Sequence of chain 1.E:
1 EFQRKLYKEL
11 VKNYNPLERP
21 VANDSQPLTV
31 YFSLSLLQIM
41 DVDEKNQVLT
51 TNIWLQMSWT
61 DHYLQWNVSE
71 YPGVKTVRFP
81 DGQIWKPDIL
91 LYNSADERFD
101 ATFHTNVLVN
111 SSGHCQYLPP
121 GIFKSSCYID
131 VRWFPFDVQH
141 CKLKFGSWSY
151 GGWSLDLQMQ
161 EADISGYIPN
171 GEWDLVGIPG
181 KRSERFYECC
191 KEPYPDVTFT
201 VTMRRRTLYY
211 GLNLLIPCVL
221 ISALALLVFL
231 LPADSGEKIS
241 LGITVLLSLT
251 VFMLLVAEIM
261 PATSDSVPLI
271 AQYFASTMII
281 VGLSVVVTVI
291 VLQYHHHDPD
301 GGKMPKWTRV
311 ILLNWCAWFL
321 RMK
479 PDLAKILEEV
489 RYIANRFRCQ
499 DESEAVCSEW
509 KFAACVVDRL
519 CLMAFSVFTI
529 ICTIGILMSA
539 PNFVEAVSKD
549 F

Binding-site contacts:
Ligand atom C23 contacts residue TRP315 of chain 1.E at 3.9 Å (hydrophobic).
Ligand atom C11 contacts residue PHE319 of chain 1.E at 4.4 Å (hydrophobic).
Ligand atom C78 contacts residue VAL525 of chain 1.E at 4.1 Å (hydrophobic).
Ligand atom C09 contacts residue PHE319 of chain 1.E at 3.2 Å (hydrophobic).
Ligand atom C21 contacts residue TRP315 of chain 1.E at 4.0 Å (hydrophobic).
Ligand atom O80 contacts residue ALA522 of chain 1.E at 3.5 Å.
Ligand atom C19 contacts residue PHE319 of chain 1.E at 3.8 Å (hydrophobic).
Ligand atom C75 contacts residue MET521 of chain 1.E at 3.9 Å (hydrophobic).
Ligand atom C78 contacts residue ALA522 of chain 1.E at 4.0 Å (hydrophobic).
Ligand atom C17 contacts residue TRP315 of chain 1.E at 4.2 Å (hydrophobic).
Ligand atom C12 contacts residue PHE319 of chain 1.E at 3.5 Å (hydrophobic).
Ligand atom C19 contacts residue TRP315 of chain 1.E at 4.3 Å (hydrophobic).
Ligand atom C18 contacts residue TRP315 of chain 1.E at 4.2 Å (hydrophobic).
Ligand atom C79 contacts residue ALA522 of chain 1.E at 3.8 Å (hydrophobic).
Ligand atom C26 contacts residue TRP315 of chain 1.E at 4.5 Å (hydrophobic).
Ligand atom C18 contacts residue PHE319 of chain 1.E at 4.3 Å (hydrophobic).
Ligand atom C21 contacts residue TRP318 of chain 1.E at 4.1 Å (hydrophobic).
Ligand atom C77 contacts residue ALA522 of chain 1.E at 3.9 Å (hydrophobic).
Ligand atom C75 contacts residue LEU518 of chain 1.E at 3.8 Å (hydrophobic).
Ligand atom C22 contacts residue TRP315 of chain 1.E at 3.8 Å (hydrophobic).
Ligand atom O20 contacts residue TRP318 of chain 1.E at 4.4 Å.
Ligand atom C74 contacts residue MET521 of chain 1.E at 4.3 Å (hydrophobic).
Ligand atom O25 contacts residue TRP318 of chain 1.E at 4.3 Å.
Ligand atom C75 contacts residue ALA522 of chain 1.E at 3.8 Å (hydrophobic).
Ligand atom C50 contacts residue TRP315 of chain 1.E at 3.9 Å (hydrophobic).
Ligand atom C24 contacts residue TRP315 of chain 1.E at 3.5 Å (hydrophobic).
Ligand atom C77 contacts residue VAL525 of chain 1.E at 3.8 Å (hydrophobic).
Ligand atom C10 contacts residue LEU518 of chain 1.E at 4.0 Å (hydrophobic).
Ligand atom C10 contacts residue PHE319 of chain 1.E at 3.8 Å (hydrophobic).
Ligand atom C26 contacts residue TRP318 of chain 1.E at 3.5 Å (hydrophobic).
Ligand atom C81 contacts residue VAL525 of chain 1.E at 3.9 Å (hydrophobic).
Ligand atom C48 contacts residue TRP315 of chain 1.E at 3.8 Å (hydrophobic).
Ligand atom C01 contacts residue PHE319 of chain 1.E at 4.0 Å (hydrophobic).
Ligand atom C18 contacts residue TRP318 of chain 1.E at 4.0 Å (hydrophobic).

A small-molecule ligand and the protein it binds are described below.
Small molecule (SMILES): COCC(CCO[C@H]1CC[C@@]2(C)C(=CC[C@H]3[C@@H]4C[C@@H]5O[C@]6(CC[C@@H](C)CO6)[C@@H](C)[C@@H]5[C@@]4(C)CC[C@@H]32)C1)COC